The small molecule below binds the protein below.
Small molecule (SMILES): CC(=O)N[C@@H]1[C@@H](O)[C@H](O)[C@@H](CO)O[C@H]1O

Sequence of chain 1.A:
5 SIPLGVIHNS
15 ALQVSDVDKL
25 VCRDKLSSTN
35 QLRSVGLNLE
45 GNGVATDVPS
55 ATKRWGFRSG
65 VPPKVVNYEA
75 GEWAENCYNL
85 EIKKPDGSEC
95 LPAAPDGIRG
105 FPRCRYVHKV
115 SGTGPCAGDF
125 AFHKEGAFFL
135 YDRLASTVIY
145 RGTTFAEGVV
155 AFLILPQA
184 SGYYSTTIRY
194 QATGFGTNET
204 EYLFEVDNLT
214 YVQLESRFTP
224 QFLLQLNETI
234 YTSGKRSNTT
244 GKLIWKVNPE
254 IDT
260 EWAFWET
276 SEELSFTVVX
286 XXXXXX

Binding-site contacts:
Ligand atom O4 contacts residue GLY237 of chain 1.A at 3.2 Å (h-bond).
Ligand atom O6 contacts residue VAL283 of chain 1.A at 3.7 Å.
Ligand atom O5 contacts residue ARG239 of chain 1.A at 4.1 Å.
Ligand atom C5 contacts residue ASN241 of chain 1.A at 3.6 Å.
Ligand atom C5 contacts residue GLY237 of chain 1.A at 4.5 Å.
Ligand atom C3 contacts residue GLY237 of chain 1.A at 3.4 Å.
Ligand atom C3 contacts residue ASN241 of chain 1.A at 3.8 Å.
Ligand atom C4 contacts residue ARG239 of chain 1.A at 4.4 Å.
Ligand atom O3 contacts residue GLY237 of chain 1.A at 2.7 Å (h-bond).
Ligand atom O7 contacts residue ASN241 of chain 1.A at 4.2 Å.
Ligand atom C2 contacts residue ASN241 of chain 1.A at 2.5 Å.
Ligand atom C6 contacts residue ARG239 of chain 1.A at 4.5 Å.
Ligand atom O7 contacts residue GLY237 of chain 1.A at 4.1 Å.
Ligand atom O5 contacts residue ASN241 of chain 1.A at 2.2 Å (h-bond).
Ligand atom C4 contacts residue LYS238 of chain 1.A at 4.3 Å.
Ligand atom C2 contacts residue GLY237 of chain 1.A at 4.1 Å.
Ligand atom C7 contacts residue ASN241 of chain 1.A at 4.2 Å.
Ligand atom C6 contacts residue TRP248 of chain 1.A at 4.4 Å (hydrophobic).
Ligand atom O4 contacts residue LYS238 of chain 1.A at 3.6 Å.
Ligand atom O6 contacts residue LEU246 of chain 1.A at 4.3 Å.
Ligand atom C4 contacts residue GLY237 of chain 1.A at 3.1 Å.
Ligand atom N2 contacts residue ASN241 of chain 1.A at 3.0 Å (h-bond).
Ligand atom C1 contacts residue ASN241 of chain 1.A at 1.4 Å.
Ligand atom C6 contacts residue VAL283 of chain 1.A at 4.1 Å (hydrophobic).
Ligand atom C4 contacts residue ASN241 of chain 1.A at 4.2 Å.